Binding-site contacts:
Ligand atom O2' contacts residue 6Q91 of chain 1.B at 3.4 Å.
Ligand atom C2 contacts residue 6Q91 of chain 1.B at 3.2 Å.
Ligand atom O3' contacts residue MET255 of chain 1.A at 3.6 Å (h-bond).
Ligand atom O6 contacts residue GLY285 of chain 1.A at 2.7 Å (h-bond).
Ligand atom O1P contacts residue TYR281 of chain 1.A at 2.6 Å (h-bond).
Ligand atom N3 contacts residue 6Q91 of chain 1.B at 3.1 Å.
Ligand atom N7 contacts residue MET284 of chain 1.A at 3.0 Å (h-bond).
Ligand atom O6 contacts residue MET284 of chain 1.A at 3.2 Å (h-bond).
Ligand atom O6 contacts residue 6Q91 of chain 1.B at 3.2 Å (h-bond).
Ligand atom C5' contacts residue TYR281 of chain 1.A at 3.5 Å (hydrophobic).
Ligand atom O2' contacts residue ASP234 of chain 1.A at 2.6 Å (salt-bridge).
Ligand atom C2 contacts residue CYS201 of chain 1.A at 3.1 Å (hydrophobic).
Ligand atom O6 contacts residue GLY283 of chain 1.A at 3.2 Å.
Ligand atom O6 contacts residue GLY319 of chain 1.A at 3.4 Å.
Ligand atom C6 contacts residue 6Q91 of chain 1.B at 3.2 Å.
Ligand atom C5 contacts residue ILE200 of chain 1.A at 3.5 Å (hydrophobic).
Ligand atom N1 contacts residue GLU318 of chain 1.A at 2.6 Å (salt-bridge).
Ligand atom O2P contacts residue SER258 of chain 1.A at 3.2 Å (h-bond).
Ligand atom O5' contacts residue GLY235 of chain 1.A at 3.6 Å.
Ligand atom C4' contacts residue ASP234 of chain 1.A at 3.5 Å.
Ligand atom C4 contacts residue ILE200 of chain 1.A at 3.7 Å (hydrophobic).
Ligand atom N7 contacts residue GLY283 of chain 1.A at 3.6 Å.
Ligand atom O2P contacts residue GLY257 of chain 1.A at 2.9 Å (h-bond).
Ligand atom O3P contacts residue GLY198 of chain 1.A at 3.5 Å.
Ligand atom C3' contacts residue SER68 of chain 1.A at 3.6 Å.
Ligand atom O3' contacts residue SER68 of chain 1.A at 2.8 Å (h-bond).
Ligand atom N7 contacts residue ILE200 of chain 1.A at 3.6 Å.
Ligand atom O1P contacts residue SER258 of chain 1.A at 3.1 Å (h-bond).
Ligand atom C4 contacts residue 6Q91 of chain 1.B at 3.5 Å.
Ligand atom O3P contacts residue SER199 of chain 1.A at 2.9 Å (h-bond).
Ligand atom N1 contacts residue 6Q91 of chain 1.B at 3.5 Å (h-bond).
Ligand atom C6 contacts residue GLU318 of chain 1.A at 3.7 Å.
Ligand atom O5' contacts residue GLY198 of chain 1.A at 3.5 Å.
Ligand atom N3 contacts residue CYS201 of chain 1.A at 3.6 Å.
Ligand atom O1P contacts residue SER199 of chain 1.A at 2.8 Å (h-bond).
Ligand atom C3' contacts residue ASP234 of chain 1.A at 3.4 Å.
Ligand atom C2 contacts residue GLU318 of chain 1.A at 3.4 Å.
Ligand atom O3' contacts residue ASP234 of chain 1.A at 2.5 Å (salt-bridge).
Ligand atom O3P contacts residue GLY236 of chain 1.A at 2.9 Å (h-bond).
Ligand atom C8 contacts residue MET70 of chain 1.A at 3.7 Å (hydrophobic).

Sequence of chain 1.A:
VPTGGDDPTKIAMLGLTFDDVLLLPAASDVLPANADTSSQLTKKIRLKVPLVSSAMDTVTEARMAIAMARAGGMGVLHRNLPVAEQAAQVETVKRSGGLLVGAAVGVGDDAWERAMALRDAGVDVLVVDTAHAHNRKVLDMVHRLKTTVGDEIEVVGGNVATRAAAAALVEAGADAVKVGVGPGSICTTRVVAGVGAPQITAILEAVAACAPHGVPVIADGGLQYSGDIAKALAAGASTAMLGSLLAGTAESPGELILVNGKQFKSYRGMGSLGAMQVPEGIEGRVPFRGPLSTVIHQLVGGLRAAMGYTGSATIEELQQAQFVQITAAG

A small-molecule ligand and the protein it binds are described below.
Small molecule (SMILES): O=c1[nH]cnc2c1ncn2[C@@H]1O[C@H](COP(=O)(O)O)[C@@H](O)[C@H]1O